Binding-site contacts:
Ligand atom C2 contacts residue ASP29 of chain 1.B at 3.5 Å.
Ligand atom O25 contacts residue ALA28 of chain 1.B at 3.2 Å (h-bond).
Ligand atom C20 contacts residue ILE50 of chain 1.B at 3.5 Å (hydrophobic).
Ligand atom C13 contacts residue ASP25 of chain 1.B at 3.3 Å.
Ligand atom N9 contacts residue GLY27 of chain 1.B at 3.2 Å (h-bond).
Ligand atom C27 contacts residue GLY27 of chain 1.A at 3.6 Å.
Ligand atom C6 contacts residue ASP30 of chain 1.B at 3.5 Å.
Ligand atom C2 contacts residue GLY48 of chain 1.B at 3.6 Å.
Ligand atom O25 contacts residue ASP25 of chain 1.B at 2.7 Å (salt-bridge).
Ligand atom C1 contacts residue ASP30 of chain 1.B at 3.5 Å.
Ligand atom N14 contacts residue ASP25 of chain 1.B at 3.5 Å (salt-bridge).
Ligand atom C13 contacts residue ASP25 of chain 1.A at 3.3 Å.
Ligand atom C2 contacts residue ARG8 of chain 1.A at 3.6 Å.
Ligand atom O25 contacts residue ASP25 of chain 1.A at 3.2 Å (salt-bridge).
Ligand atom C23 contacts residue ARG8 of chain 1.A at 3.7 Å.
Ligand atom O26 contacts residue ASP25 of chain 1.A at 2.5 Å (salt-bridge).
Ligand atom S17 contacts residue PRO81 of chain 1.B at 3.6 Å.
Ligand atom O33 contacts residue ILE47 of chain 1.B at 3.7 Å.
Ligand atom O34 contacts residue ILE50 of chain 1.A at 3.3 Å.
Ligand atom C71 contacts residue GLY48 of chain 1.A at 3.3 Å.
Ligand atom O26 contacts residue ALA28 of chain 1.A at 3.0 Å (h-bond).
Ligand atom C24 contacts residue GLY27 of chain 1.B at 3.4 Å.
Ligand atom C11 contacts residue ILE84 of chain 1.A at 3.7 Å (hydrophobic).
Ligand atom O26 contacts residue GLY27 of chain 1.A at 3.1 Å.
Ligand atom O34 contacts residue GLY49 of chain 1.B at 3.7 Å.
Ligand atom C15 contacts residue GLY27 of chain 1.A at 3.4 Å.
Ligand atom C27 contacts residue LEU23 of chain 1.B at 3.5 Å (hydrophobic).
Ligand atom O33 contacts residue ASP30 of chain 1.B at 2.7 Å (salt-bridge).
Ligand atom C12 contacts residue ASP25 of chain 1.B at 3.3 Å.
Ligand atom C22 contacts residue VAL82 of chain 1.A at 3.5 Å (hydrophobic).
Ligand atom C18 contacts residue ASP25 of chain 1.B at 3.5 Å.
Ligand atom C6 contacts residue ASP29 of chain 1.B at 3.8 Å.
Ligand atom C12 contacts residue ASP25 of chain 1.A at 3.2 Å.
Ligand atom C7 contacts residue ALA28 of chain 1.B at 3.7 Å (hydrophobic).
Ligand atom O25 contacts residue GLY27 of chain 1.B at 2.8 Å.
Ligand atom C7 contacts residue ILE50 of chain 1.A at 3.8 Å (hydrophobic).
Ligand atom C1 contacts residue ASP29 of chain 1.B at 3.6 Å.
Ligand atom C3 contacts residue GLY48 of chain 1.B at 3.3 Å.
Ligand atom C20 contacts residue GLY49 of chain 1.B at 3.6 Å.
Ligand atom C28 contacts residue GLY48 of chain 1.A at 3.5 Å.

The protein below binds the small molecule below.
Small molecule (SMILES): Cc1c(O)cccc1C(=O)N[C@@H](Cc1ccccc1)C(O)C(=O)N1CSC(C)(C)[C@H]1C(=O)NC(C)(C)C

Sequence of chain 1.A:
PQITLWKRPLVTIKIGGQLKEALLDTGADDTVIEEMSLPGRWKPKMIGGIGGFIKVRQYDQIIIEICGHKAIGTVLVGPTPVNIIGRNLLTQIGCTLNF

Sequence of chain 1.B:
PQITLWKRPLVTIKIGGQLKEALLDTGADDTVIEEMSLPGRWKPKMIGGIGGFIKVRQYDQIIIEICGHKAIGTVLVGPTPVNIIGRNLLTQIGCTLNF